Sequence of chain 1.B:
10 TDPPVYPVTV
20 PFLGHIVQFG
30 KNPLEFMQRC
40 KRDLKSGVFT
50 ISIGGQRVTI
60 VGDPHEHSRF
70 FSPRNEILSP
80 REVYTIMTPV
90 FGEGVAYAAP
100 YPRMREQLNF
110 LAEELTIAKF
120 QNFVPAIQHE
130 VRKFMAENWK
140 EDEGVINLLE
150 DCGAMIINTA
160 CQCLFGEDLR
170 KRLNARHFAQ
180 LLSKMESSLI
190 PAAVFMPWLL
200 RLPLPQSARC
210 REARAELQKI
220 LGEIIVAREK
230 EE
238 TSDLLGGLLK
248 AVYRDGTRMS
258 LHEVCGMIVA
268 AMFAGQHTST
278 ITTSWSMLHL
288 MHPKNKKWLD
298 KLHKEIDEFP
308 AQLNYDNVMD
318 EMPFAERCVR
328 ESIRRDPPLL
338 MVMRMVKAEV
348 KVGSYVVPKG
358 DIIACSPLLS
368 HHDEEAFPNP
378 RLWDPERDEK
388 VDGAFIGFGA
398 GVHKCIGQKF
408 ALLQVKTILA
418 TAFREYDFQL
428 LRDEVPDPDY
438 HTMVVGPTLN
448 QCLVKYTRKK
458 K

Binding-site contacts:
Ligand atom F2 contacts residue GLY29 of chain 1.B at 3.3 Å.
Ligand atom C24 contacts residue MET440 of chain 1.B at 3.6 Å (hydrophobic).
Ligand atom N5 contacts residue TYR96 of chain 1.B at 3.5 Å.
Ligand atom C12 contacts residue PRO190 of chain 1.B at 3.2 Å (hydrophobic).
Ligand atom F1 contacts residue ILE52 of chain 1.B at 3.6 Å.
Ligand atom C16 contacts residue PHE28 of chain 1.B at 3.7 Å (hydrophobic).
Ligand atom C10 contacts residue MET440 of chain 1.B at 3.2 Å (hydrophobic).
Ligand atom C27 contacts residue MET86 of chain 1.B at 3.8 Å (hydrophobic).
Ligand atom C1 contacts residue HEM1 of chain 1.H at 3.1 Å.
Ligand atom C3 contacts residue LEU336 of chain 1.B at 3.6 Å (hydrophobic).
Ligand atom O1 contacts residue PHE270 of chain 1.B at 3.5 Å (h-bond).
Ligand atom C27 contacts residue TYR83 of chain 1.B at 3.6 Å (hydrophobic).
Ligand atom C31 contacts residue ALA271 of chain 1.B at 3.8 Å (hydrophobic).
Ligand atom O contacts residue MET440 of chain 1.B at 3.4 Å.
Ligand atom C13 contacts residue PHE194 of chain 1.B at 3.5 Å (hydrophobic).
Ligand atom O1 contacts residue ALA271 of chain 1.B at 3.4 Å.
Ligand atom C25 contacts residue MET86 of chain 1.B at 3.4 Å (hydrophobic).
Ligand atom C1 contacts residue ALA271 of chain 1.B at 3.1 Å (hydrophobic).
Ligand atom C2 contacts residue HEM1 of chain 1.H at 2.9 Å.
Ligand atom F1 contacts residue ILE25 of chain 1.B at 3.2 Å.
Ligand atom F2 contacts residue ILE25 of chain 1.B at 3.5 Å.
Ligand atom F2 contacts residue PHE28 of chain 1.B at 3.3 Å.
Ligand atom N contacts residue HEM1 of chain 1.H at 2.1 Å.
Ligand atom N5 contacts residue TYR83 of chain 1.B at 3.3 Å.
Ligand atom C32 contacts residue HEM1 of chain 1.H at 3.7 Å.
Ligand atom C8 contacts residue MET440 of chain 1.B at 3.7 Å (hydrophobic).
Ligand atom C11 contacts residue MET440 of chain 1.B at 3.7 Å (hydrophobic).
Ligand atom C33 contacts residue TYR96 of chain 1.B at 3.2 Å (hydrophobic).
Ligand atom C20 contacts residue PHE194 of chain 1.B at 3.9 Å (hydrophobic).
Ligand atom F contacts residue ILE25 of chain 1.B at 3.8 Å.
Ligand atom C13 contacts residue PRO190 of chain 1.B at 3.7 Å (hydrophobic).
Ligand atom O contacts residue VAL441 of chain 1.B at 3.3 Å.
Ligand atom C2 contacts residue LEU336 of chain 1.B at 3.7 Å (hydrophobic).
Ligand atom C28 contacts residue TYR96 of chain 1.B at 3.7 Å (hydrophobic).
Ligand atom F contacts residue GLY29 of chain 1.B at 3.7 Å.
Ligand atom C4 contacts residue LEU336 of chain 1.B at 3.8 Å (hydrophobic).
Ligand atom C7 contacts residue MET440 of chain 1.B at 3.8 Å (hydrophobic).
Ligand atom C contacts residue ALA271 of chain 1.B at 3.1 Å (hydrophobic).
Ligand atom C15 contacts residue PHE28 of chain 1.B at 3.9 Å (hydrophobic).
Ligand atom C9 contacts residue MET440 of chain 1.B at 3.4 Å (hydrophobic).

The small molecule below binds the protein below.
Small molecule (SMILES): O=C(N[C@H](Cc1c[nH]c2ccccc12)C(=O)Nc1ccncc1)c1ccc(N2CCN(c3ccc(C(F)(F)F)cc3)CC2)cc1F